Binding-site contacts:
Ligand atom O5 contacts residue ASN270 of chain 4.A at 2.2 Å (h-bond).
Ligand atom C8 contacts residue GLY267 of chain 4.A at 3.4 Å.
Ligand atom O3 contacts residue ASN298 of chain 4.A at 2.8 Å (h-bond).
Ligand atom O5 contacts residue LEU382 of chain 2.A at 3.1 Å (h-bond).
Ligand atom O7 contacts residue ASN381 of chain 2.A at 3.8 Å.
Ligand atom O7 contacts residue GLY269 of chain 4.A at 4.2 Å.
Ligand atom N2 contacts residue ASN270 of chain 4.A at 3.3 Å (h-bond).
Ligand atom O6 contacts residue ASN270 of chain 4.A at 4.3 Å.
Ligand atom C2 contacts residue LEU382 of chain 2.A at 4.2 Å (hydrophobic).
Ligand atom C7 contacts residue ASN298 of chain 4.A at 4.0 Å.
Ligand atom C8 contacts residue ASN298 of chain 4.A at 4.1 Å.
Ligand atom C2 contacts residue ASN298 of chain 4.A at 4.2 Å.
Ligand atom C4 contacts residue ASN298 of chain 4.A at 4.2 Å.
Ligand atom C7 contacts residue GLY269 of chain 4.A at 3.5 Å.
Ligand atom C2 contacts residue ASN270 of chain 4.A at 2.8 Å.
Ligand atom C1 contacts residue ASN270 of chain 4.A at 1.4 Å.
Ligand atom C4 contacts residue LEU382 of chain 2.A at 3.8 Å (hydrophobic).
Ligand atom C3 contacts residue ASN298 of chain 4.A at 3.4 Å.
Ligand atom N2 contacts residue GLY269 of chain 4.A at 2.8 Å (h-bond).
Ligand atom C2 contacts residue GLY269 of chain 4.A at 3.7 Å.
Ligand atom C4 contacts residue ASN270 of chain 4.A at 4.2 Å.
Ligand atom C5 contacts residue LEU382 of chain 2.A at 3.9 Å (hydrophobic).
Ligand atom C6 contacts residue LEU382 of chain 2.A at 4.1 Å (hydrophobic).
Ligand atom O4 contacts residue ASN298 of chain 4.A at 3.7 Å.
Ligand atom C2 contacts residue ASN381 of chain 2.A at 4.4 Å.
Ligand atom C8 contacts residue VAL268 of chain 4.A at 4.3 Å (hydrophobic).
Ligand atom C3 contacts residue ASN270 of chain 4.A at 4.0 Å.
Ligand atom N2 contacts residue ASN298 of chain 4.A at 3.7 Å.
Ligand atom C8 contacts residue GLY269 of chain 4.A at 3.7 Å.
Ligand atom C5 contacts residue ASN270 of chain 4.A at 3.4 Å.
Ligand atom C6 contacts residue ASN270 of chain 4.A at 4.4 Å.
Ligand atom C3 contacts residue LEU382 of chain 2.A at 4.4 Å (hydrophobic).
Ligand atom O6 contacts residue LEU382 of chain 2.A at 4.3 Å.
Ligand atom C1 contacts residue GLY269 of chain 4.A at 3.4 Å.
Ligand atom C1 contacts residue LEU382 of chain 2.A at 4.0 Å (hydrophobic).

Sequence of chain 2.A:
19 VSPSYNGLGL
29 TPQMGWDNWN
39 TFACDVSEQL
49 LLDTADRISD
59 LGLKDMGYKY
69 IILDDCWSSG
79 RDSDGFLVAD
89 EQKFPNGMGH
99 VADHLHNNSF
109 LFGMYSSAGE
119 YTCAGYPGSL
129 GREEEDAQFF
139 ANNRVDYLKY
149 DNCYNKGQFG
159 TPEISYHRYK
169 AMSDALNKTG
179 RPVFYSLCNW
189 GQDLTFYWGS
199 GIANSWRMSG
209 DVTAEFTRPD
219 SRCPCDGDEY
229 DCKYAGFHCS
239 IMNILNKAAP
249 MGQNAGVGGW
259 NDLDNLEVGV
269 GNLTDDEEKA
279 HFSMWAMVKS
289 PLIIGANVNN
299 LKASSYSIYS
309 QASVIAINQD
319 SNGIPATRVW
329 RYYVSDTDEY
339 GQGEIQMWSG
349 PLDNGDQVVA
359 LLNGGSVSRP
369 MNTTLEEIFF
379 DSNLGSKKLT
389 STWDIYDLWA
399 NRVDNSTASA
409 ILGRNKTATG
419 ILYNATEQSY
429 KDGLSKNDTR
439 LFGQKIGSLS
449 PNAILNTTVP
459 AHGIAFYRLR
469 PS

A protein and the small-molecule ligand that binds it are described below.
Small molecule (SMILES): CC(=O)N[C@H]1[C@H](O[C@H]2[C@H](O)[C@@H](CO)OC[C@@H]2NC(C)=O)O[C@H](CO)[C@@H](O)[C@@H]1O

Sequence of chain 4.A:
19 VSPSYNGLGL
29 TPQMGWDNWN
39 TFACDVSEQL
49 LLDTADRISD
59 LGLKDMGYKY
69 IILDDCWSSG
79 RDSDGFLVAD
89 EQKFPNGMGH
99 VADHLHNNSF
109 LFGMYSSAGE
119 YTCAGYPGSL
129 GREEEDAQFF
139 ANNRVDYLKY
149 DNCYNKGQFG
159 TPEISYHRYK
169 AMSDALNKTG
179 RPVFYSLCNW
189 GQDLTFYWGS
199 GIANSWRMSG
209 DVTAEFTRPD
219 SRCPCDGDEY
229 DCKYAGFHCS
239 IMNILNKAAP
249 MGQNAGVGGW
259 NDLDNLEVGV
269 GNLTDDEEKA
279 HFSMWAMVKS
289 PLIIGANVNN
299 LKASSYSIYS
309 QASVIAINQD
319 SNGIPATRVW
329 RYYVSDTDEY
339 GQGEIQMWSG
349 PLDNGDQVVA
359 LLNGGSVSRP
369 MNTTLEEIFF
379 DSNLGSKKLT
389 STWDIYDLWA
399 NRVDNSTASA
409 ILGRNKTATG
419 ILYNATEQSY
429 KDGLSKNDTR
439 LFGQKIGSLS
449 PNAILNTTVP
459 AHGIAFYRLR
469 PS